Sequence of chain 1.A:
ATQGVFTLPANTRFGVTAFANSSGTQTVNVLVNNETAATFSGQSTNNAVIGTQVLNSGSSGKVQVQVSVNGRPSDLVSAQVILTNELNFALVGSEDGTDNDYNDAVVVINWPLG

Sequence of chain 1.B:
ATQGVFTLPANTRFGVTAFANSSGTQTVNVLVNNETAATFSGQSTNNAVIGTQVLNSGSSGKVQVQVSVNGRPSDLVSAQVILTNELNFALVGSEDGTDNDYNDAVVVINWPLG

The protein below binds the small molecule below.
Small molecule (SMILES): CO[C@H]1O[C@H](CO)[C@@H](O)[C@H](O)[C@@H]1O

Binding-site contacts:
Ligand atom O3 contacts residue ASP99 of chain 1.B at 2.6 Å (salt-bridge).
Ligand atom C4 contacts residue ASP99 of chain 1.B at 4.1 Å.
Ligand atom C3 contacts residue SER23 of chain 1.B at 3.7 Å.
Ligand atom O3 contacts residue CA1 of chain 1.J at 2.4 Å.
Ligand atom O4 contacts residue ASP99 of chain 1.B at 3.4 Å (salt-bridge).
Ligand atom O3 contacts residue ASP101 of chain 1.B at 2.9 Å (salt-bridge).
Ligand atom C1 contacts residue SER23 of chain 1.B at 3.8 Å.
Ligand atom O4 contacts residue ASP96 of chain 1.B at 2.7 Å (salt-bridge).
Ligand atom C5 contacts residue SER23 of chain 1.B at 3.8 Å.
Ligand atom C1 contacts residue GLY114 of chain 1.A at 3.9 Å.
Ligand atom C4 contacts residue CA1 of chain 1.I at 3.3 Å.
Ligand atom C4 contacts residue ASP96 of chain 1.B at 3.5 Å.
Ligand atom O4 contacts residue GLU95 of chain 1.B at 3.5 Å (salt-bridge).
Ligand atom C3 contacts residue ASP99 of chain 1.B at 3.3 Å.
Ligand atom C5 contacts residue ASP96 of chain 1.B at 4.0 Å.
Ligand atom C3 contacts residue CA1 of chain 1.I at 3.4 Å.
Ligand atom C6 contacts residue SER22 of chain 1.B at 3.0 Å.
Ligand atom C3 contacts residue ASP104 of chain 1.B at 3.7 Å.
Ligand atom O6 contacts residue SER22 of chain 1.B at 4.1 Å.
Ligand atom O5 contacts residue SER23 of chain 1.B at 3.0 Å (h-bond).
Ligand atom O2 contacts residue GLY114 of chain 1.A at 2.5 Å (h-bond).
Ligand atom O3 contacts residue CA1 of chain 1.I at 2.5 Å.
Ligand atom C2 contacts residue CA1 of chain 1.J at 3.3 Å.
Ligand atom O2 contacts residue ASN21 of chain 1.B at 2.9 Å (h-bond).
Ligand atom O4 contacts residue ASP104 of chain 1.B at 3.4 Å (salt-bridge).
Ligand atom O3 contacts residue ASP104 of chain 1.B at 3.0 Å (salt-bridge).
Ligand atom C6 contacts residue SER23 of chain 1.B at 3.5 Å.
Ligand atom C4 contacts residue ASP104 of chain 1.B at 3.3 Å.
Ligand atom O4 contacts residue CA1 of chain 1.I at 2.6 Å.
Ligand atom C3 contacts residue CA1 of chain 1.J at 3.3 Å.
Ligand atom O2 contacts residue CA1 of chain 1.J at 2.5 Å.
Ligand atom C4 contacts residue SER22 of chain 1.B at 3.6 Å.
Ligand atom C4 contacts residue CA1 of chain 1.J at 3.8 Å.
Ligand atom C6 contacts residue ASP96 of chain 1.B at 3.4 Å.
Ligand atom O6 contacts residue SER23 of chain 1.B at 2.8 Å (h-bond).
Ligand atom O5 contacts residue SER22 of chain 1.B at 3.5 Å (h-bond).
Ligand atom C2 contacts residue GLY114 of chain 1.A at 3.2 Å.
Ligand atom O2 contacts residue ASP104 of chain 1.B at 3.7 Å.
Ligand atom O2 contacts residue SER22 of chain 1.B at 3.1 Å.
Ligand atom C5 contacts residue SER22 of chain 1.B at 3.5 Å.